Sequence of chain 1.A:
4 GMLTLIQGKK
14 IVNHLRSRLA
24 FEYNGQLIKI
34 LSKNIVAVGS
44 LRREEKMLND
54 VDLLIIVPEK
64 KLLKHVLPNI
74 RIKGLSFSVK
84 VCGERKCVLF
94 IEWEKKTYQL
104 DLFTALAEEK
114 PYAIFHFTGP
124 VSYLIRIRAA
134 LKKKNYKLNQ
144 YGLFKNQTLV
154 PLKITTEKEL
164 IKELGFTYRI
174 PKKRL

Binding-site contacts:
Ligand atom C8 contacts residue DGT1 of chain 1.I at 3.9 Å.
Ligand atom C6 contacts residue DGT1 of chain 1.I at 2.9 Å.
Ligand atom C5' contacts residue LYS89 of chain 1.A at 4.2 Å.
Ligand atom C1' contacts residue LYS89 of chain 1.A at 4.4 Å.
Ligand atom C2 contacts residue DGT1 of chain 1.I at 3.7 Å.
Ligand atom O4' contacts residue LYS89 of chain 1.A at 3.3 Å (salt-bridge).
Ligand atom C5 contacts residue DGT1 of chain 1.I at 3.5 Å.
Ligand atom N1 contacts residue DGT1 of chain 1.I at 3.2 Å.
Ligand atom O5' contacts residue VAL91 of chain 1.A at 4.4 Å.
Ligand atom C4' contacts residue PHE106 of chain 1.A at 4.0 Å (hydrophobic).
Ligand atom C5' contacts residue DGT1 of chain 1.I at 4.2 Å.
Ligand atom C5' contacts residue ASP104 of chain 1.A at 3.9 Å.
Ligand atom P contacts residue LYS89 of chain 1.A at 3.8 Å.
Ligand atom C3' contacts residue MN1 of chain 1.K at 3.8 Å.
Ligand atom O5' contacts residue LYS89 of chain 1.A at 3.4 Å (salt-bridge).
Ligand atom O3' contacts residue LYS89 of chain 1.A at 3.7 Å.
Ligand atom OP1 contacts residue LYS83 of chain 1.A at 3.5 Å (salt-bridge).
Ligand atom P contacts residue GLN102 of chain 1.A at 4.0 Å.
Ligand atom C4' contacts residue LYS89 of chain 1.A at 4.3 Å.
Ligand atom N6 contacts residue DGT1 of chain 1.I at 2.8 Å (h-bond).
Ligand atom N3 contacts residue DGT1 of chain 1.I at 3.9 Å.
Ligand atom C4 contacts residue DGT1 of chain 1.I at 3.6 Å.
Ligand atom C3' contacts residue PHE106 of chain 1.A at 3.9 Å (hydrophobic).
Ligand atom C3' contacts residue DGT1 of chain 1.I at 3.3 Å.
Ligand atom O5' contacts residue GLN102 of chain 1.A at 4.2 Å.
Ligand atom C1' contacts residue DGT1 of chain 1.I at 4.4 Å.
Ligand atom OP1 contacts residue GLN102 of chain 1.A at 4.3 Å.
Ligand atom C4' contacts residue ASP104 of chain 1.A at 4.3 Å.
Ligand atom C5' contacts residue MN1 of chain 1.K at 3.8 Å.
Ligand atom O5' contacts residue ASP104 of chain 1.A at 4.1 Å.
Ligand atom OP1 contacts residue VAL91 of chain 1.A at 4.0 Å.
Ligand atom N9 contacts residue DGT1 of chain 1.I at 3.9 Å.
Ligand atom C4' contacts residue LYS89 of chain 1.A at 4.0 Å.
Ligand atom N7 contacts residue DGT1 of chain 1.I at 3.8 Å.
Ligand atom OP2 contacts residue GLN102 of chain 1.A at 3.3 Å (h-bond).
Ligand atom C4' contacts residue MN1 of chain 1.K at 4.0 Å.
Ligand atom C5' contacts residue LYS83 of chain 1.A at 4.4 Å.
Ligand atom C2' contacts residue PHE106 of chain 1.A at 4.0 Å (hydrophobic).
Ligand atom OP1 contacts residue LYS89 of chain 1.A at 3.3 Å (salt-bridge).
Ligand atom C2' contacts residue DGT1 of chain 1.I at 3.4 Å.

The small molecule below binds the protein below.
Small molecule (SMILES): Cc1cn([C@H]2C[C@H](O[P](=O)(O)OC[C@H]3O[C@@H](n4cnc5c(=O)nc(N)[nH]c54)C[C@@H]3O[P](=O)(O)OC[C@H]3O[C@@H](n4cnc5c(N)ncnc54)C[C@@H]3O[P](=O)(O)OC[C@H]3O[C@@H](n4cnc5c(=O)nc(N)[nH]c54)C[C@@H]3O[P](=O)(O)OC[C@H]3O[C@@H](n4cc(C)c(=O)[nH]c4=O)C[C@@H]3O[P](=O)(O)OC[C@H]3O[C@@H](n4cnc5c(N)ncnc54)C[C@@H]3O[P](=O)(O)OC[C@H]3O[C@@H](n4ccc(N)nc4=O)C[C@@H]3O[P](=O)(O)OC[C@@H]3CC[C@H](n4cnc5c(N)ncnc54)O3)[C@@H](CO[P](=O)(O)O[C@H]3C[C@H](n4cnc5c(=O)nc(N)[nH]c54)O[C@@H]3CO)O2)c(=O)[nH]c1=O